Sequence of chain 6.A:
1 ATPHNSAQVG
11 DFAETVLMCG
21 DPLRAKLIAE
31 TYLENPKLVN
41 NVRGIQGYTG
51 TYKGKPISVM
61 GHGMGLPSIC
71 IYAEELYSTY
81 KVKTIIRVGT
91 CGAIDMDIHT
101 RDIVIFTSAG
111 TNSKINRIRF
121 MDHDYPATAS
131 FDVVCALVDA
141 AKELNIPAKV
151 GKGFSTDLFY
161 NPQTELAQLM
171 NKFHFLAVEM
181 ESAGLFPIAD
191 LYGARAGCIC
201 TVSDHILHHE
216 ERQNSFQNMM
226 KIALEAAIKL

Binding-site contacts:
Ligand atom C9 contacts residue THR90 of chain 3.A at 3.9 Å.
Ligand atom C2 contacts residue PHE159 of chain 3.A at 3.7 Å (hydrophobic).
Ligand atom C1' contacts residue THR90 of chain 3.A at 3.7 Å.
Ligand atom N7 contacts residue GLY92 of chain 3.A at 3.5 Å (h-bond).
Ligand atom O3' contacts residue MET64 of chain 3.A at 3.6 Å.
Ligand atom N6 contacts residue ASP204 of chain 3.A at 3.2 Å (salt-bridge).
Ligand atom C5' contacts residue PHE159 of chain 3.A at 3.7 Å (hydrophobic).
Ligand atom N7 contacts residue CYS91 of chain 3.A at 3.3 Å.
Ligand atom N6 contacts residue GLY92 of chain 3.A at 3.3 Å.
Ligand atom C4' contacts residue ARG43 of chain 6.A at 3.5 Å.
Ligand atom C6 contacts residue VAL178 of chain 3.A at 3.7 Å (hydrophobic).
Ligand atom C2' contacts residue MET180 of chain 3.A at 3.6 Å (hydrophobic).
Ligand atom N7 contacts residue SER203 of chain 3.A at 3.8 Å.
Ligand atom C5' contacts residue HIS4 of chain 6.A at 3.7 Å.
Ligand atom O4' contacts residue ARG43 of chain 6.A at 3.3 Å (salt-bridge).
Ligand atom O4' contacts residue THR90 of chain 3.A at 3.7 Å.
Ligand atom O2' contacts residue GLU179 of chain 3.A at 3.3 Å.
Ligand atom O5' contacts residue PHE159 of chain 3.A at 3.3 Å.
Ligand atom O2' contacts residue GLU181 of chain 3.A at 2.7 Å (salt-bridge).
Ligand atom O2' contacts residue MET180 of chain 3.A at 3.0 Å (h-bond).
Ligand atom N3 contacts residue VAL178 of chain 3.A at 3.8 Å.
Ligand atom N8 contacts residue THR90 of chain 3.A at 3.2 Å (h-bond).
Ligand atom C6 contacts residue PHE159 of chain 3.A at 3.9 Å (hydrophobic).
Ligand atom C5 contacts residue GLY92 of chain 3.A at 3.6 Å.
Ligand atom N1 contacts residue VAL178 of chain 3.A at 3.6 Å.
Ligand atom C5 contacts residue VAL178 of chain 3.A at 3.6 Å (hydrophobic).
Ligand atom N7 contacts residue ASP204 of chain 3.A at 3.4 Å (salt-bridge).
Ligand atom C2 contacts residue VAL178 of chain 3.A at 3.5 Å (hydrophobic).
Ligand atom N1 contacts residue PHE159 of chain 3.A at 3.8 Å.
Ligand atom N8 contacts residue CYS91 of chain 3.A at 3.4 Å.
Ligand atom C4 contacts residue VAL178 of chain 3.A at 3.7 Å (hydrophobic).
Ligand atom O2' contacts residue ARG87 of chain 3.A at 3.3 Å (salt-bridge).
Ligand atom O5' contacts residue HIS4 of chain 6.A at 2.8 Å (h-bond).
Ligand atom C6 contacts residue GLY92 of chain 3.A at 3.7 Å.
Ligand atom C3' contacts residue MET180 of chain 3.A at 3.8 Å (hydrophobic).
Ligand atom N3 contacts residue MET180 of chain 3.A at 3.6 Å.
Ligand atom C4' contacts residue MET64 of chain 3.A at 3.9 Å (hydrophobic).
Ligand atom O3' contacts residue GLU181 of chain 3.A at 2.7 Å (salt-bridge).
Ligand atom N3 contacts residue GLU179 of chain 3.A at 3.6 Å.
Ligand atom C3' contacts residue GLU181 of chain 3.A at 3.5 Å.

The protein below binds the small molecule below.
Small molecule (SMILES): Nc1ncnc2c([C@@H]3O[C@H](CO)[C@@H](O)[C@H]3O)n[nH]c12

Sequence of chain 3.A:
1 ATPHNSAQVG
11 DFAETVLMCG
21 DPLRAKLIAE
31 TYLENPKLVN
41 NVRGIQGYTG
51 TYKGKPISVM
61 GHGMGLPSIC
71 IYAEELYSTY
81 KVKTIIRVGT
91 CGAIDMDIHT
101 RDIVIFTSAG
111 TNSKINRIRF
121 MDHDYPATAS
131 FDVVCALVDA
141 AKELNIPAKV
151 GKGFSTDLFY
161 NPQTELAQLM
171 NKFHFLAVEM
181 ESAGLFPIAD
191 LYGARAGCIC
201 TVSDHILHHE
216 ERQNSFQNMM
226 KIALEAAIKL